Binding-site contacts:
Ligand atom O4 contacts residue ARG125 of chain 1.M at 4.0 Å.
Ligand atom OP1 contacts residue ARG131 of chain 1.M at 3.4 Å (salt-bridge).
Ligand atom C1' contacts residue ARG125 of chain 1.M at 4.4 Å.
Ligand atom C4 contacts residue ARG125 of chain 1.M at 3.7 Å.
Ligand atom OP1 contacts residue ARG125 of chain 1.M at 2.9 Å (salt-bridge).
Ligand atom OP2 contacts residue ARG131 of chain 1.M at 3.7 Å.
Ligand atom C5 contacts residue ARG125 of chain 1.M at 3.7 Å.
Ligand atom OP3 contacts residue SER77 of chain 1.M at 4.4 Å.
Ligand atom O3' contacts residue ARG125 of chain 1.M at 4.2 Å.
Ligand atom O5' contacts residue ARG131 of chain 1.M at 2.9 Å (salt-bridge).
Ligand atom C4' contacts residue ARG125 of chain 1.M at 4.5 Å.
Ligand atom C2 contacts residue ARG125 of chain 1.M at 4.0 Å.
Ligand atom C5' contacts residue ARG125 of chain 1.M at 4.3 Å.
Ligand atom C3' contacts residue ARG125 of chain 1.M at 3.5 Å.
Ligand atom O2 contacts residue ARG125 of chain 1.M at 4.1 Å.
Ligand atom OP3 contacts residue ARG125 of chain 1.M at 2.7 Å.
Ligand atom P contacts residue ARG131 of chain 1.M at 3.6 Å.
Ligand atom C6 contacts residue ARG125 of chain 1.M at 3.7 Å.
Ligand atom N1 contacts residue ARG125 of chain 1.M at 3.9 Å.
Ligand atom OP2 contacts residue SER77 of chain 1.M at 4.0 Å.
Ligand atom O5' contacts residue ARG125 of chain 1.M at 3.1 Å (salt-bridge).
Ligand atom C5' contacts residue ARG131 of chain 1.M at 3.4 Å.
Ligand atom C2' contacts residue ARG125 of chain 1.M at 3.8 Å.
Ligand atom P contacts residue ARG125 of chain 1.M at 3.8 Å.
Ligand atom N3 contacts residue ARG125 of chain 1.M at 3.8 Å.
Ligand atom C5' contacts residue MET76 of chain 1.M at 4.4 Å (hydrophobic).

Sequence of chain 1.M:
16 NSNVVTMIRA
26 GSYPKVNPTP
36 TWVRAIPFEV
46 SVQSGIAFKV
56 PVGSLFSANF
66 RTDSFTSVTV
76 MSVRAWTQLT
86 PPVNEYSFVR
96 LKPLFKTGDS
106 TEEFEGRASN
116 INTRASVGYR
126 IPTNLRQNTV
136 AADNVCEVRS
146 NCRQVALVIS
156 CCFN

A protein and the small-molecule ligand that binds it are described below.
Small molecule (SMILES): CO[P](=O)(O)O[C@H]1[C@@H](O)[C@H](n2ccc(=O)[nH]c2=O)O[C@@H]1COP(=O)(O)O